The small molecule below binds the protein below.
Small molecule (SMILES): CCc1ccc2c(c1)[C@@H](NC[C@@H](O)[C@@H]1Cc3cccc(c3)CCCCn3cc(ccc3=O)C(=O)N1)CC1(CCC1)O2

Sequence of chain 1.A:
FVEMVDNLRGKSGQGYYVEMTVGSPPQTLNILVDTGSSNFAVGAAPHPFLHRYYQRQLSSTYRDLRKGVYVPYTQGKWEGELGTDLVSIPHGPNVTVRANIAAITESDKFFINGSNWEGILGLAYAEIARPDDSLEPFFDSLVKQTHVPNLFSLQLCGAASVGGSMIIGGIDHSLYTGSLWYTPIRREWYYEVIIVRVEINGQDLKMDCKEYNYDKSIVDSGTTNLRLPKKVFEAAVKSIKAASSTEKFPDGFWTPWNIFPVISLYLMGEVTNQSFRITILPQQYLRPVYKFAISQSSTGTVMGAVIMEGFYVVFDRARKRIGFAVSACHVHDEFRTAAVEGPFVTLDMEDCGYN

Binding-site contacts:
Ligand atom O4 contacts residue THR251 of chain 1.A at 3.5 Å (h-bond).
Ligand atom C10 contacts residue GLY249 of chain 1.A at 3.5 Å.
Ligand atom C7 contacts residue PHE127 of chain 1.A at 3.6 Å (hydrophobic).
Ligand atom C13 contacts residue GLN31 of chain 1.A at 3.7 Å.
Ligand atom O2 contacts residue GLY53 of chain 1.A at 3.4 Å (h-bond).
Ligand atom C2 contacts residue TYR217 of chain 1.A at 3.6 Å (hydrophobic).
Ligand atom C4 contacts residue THR348 of chain 1.A at 3.1 Å.
Ligand atom C17 contacts residue ASP247 of chain 1.A at 3.3 Å.
Ligand atom C29 contacts residue GLY249 of chain 1.A at 3.5 Å.
Ligand atom C5 contacts residue LEU49 of chain 1.A at 3.6 Å (hydrophobic).
Ligand atom O2 contacts residue SER54 of chain 1.A at 3.5 Å.
Ligand atom C11 contacts residue ASP51 of chain 1.A at 3.2 Å.
Ligand atom O3 contacts residue TYR90 of chain 1.A at 3.4 Å.
Ligand atom C26 contacts residue PRO89 of chain 1.A at 3.8 Å (hydrophobic).
Ligand atom C18 contacts residue ASP247 of chain 1.A at 3.5 Å.
Ligand atom O2 contacts residue ASP51 of chain 1.A at 2.5 Å (salt-bridge).
Ligand atom N2 contacts residue GLY53 of chain 1.A at 3.0 Å (h-bond).
Ligand atom C12 contacts residue TYR90 of chain 1.A at 3.7 Å (hydrophobic).
Ligand atom C23 contacts residue PRO89 of chain 1.A at 3.2 Å (hydrophobic).
Ligand atom N1 contacts residue GLY249 of chain 1.A at 3.1 Å (h-bond).
Ligand atom N2 contacts residue ASP247 of chain 1.A at 2.8 Å (salt-bridge).
Ligand atom C26 contacts residue TYR90 of chain 1.A at 3.8 Å (hydrophobic).
Ligand atom N3 contacts residue GLY249 of chain 1.A at 3.5 Å (h-bond).
Ligand atom C20 contacts residue GLY53 of chain 1.A at 3.6 Å.
Ligand atom O1 contacts residue THR91 of chain 1.A at 3.6 Å.
Ligand atom C15 contacts residue GLY249 of chain 1.A at 3.3 Å.
Ligand atom C16 contacts residue ASP51 of chain 1.A at 3.4 Å.
Ligand atom C11 contacts residue ILE137 of chain 1.A at 3.6 Å (hydrophobic).
Ligand atom C21 contacts residue TYR217 of chain 1.A at 3.8 Å (hydrophobic).
Ligand atom C34 contacts residue THR251 of chain 1.A at 3.7 Å.
Ligand atom C25 contacts residue GLY53 of chain 1.A at 3.1 Å.
Ligand atom O3 contacts residue THR91 of chain 1.A at 3.2 Å (h-bond).
Ligand atom C19 contacts residue ASP247 of chain 1.A at 3.4 Å.
Ligand atom C3 contacts residue THR348 of chain 1.A at 3.5 Å.
Ligand atom C33 contacts residue GLY249 of chain 1.A at 3.1 Å.
Ligand atom O2 contacts residue TYR90 of chain 1.A at 3.4 Å.
Ligand atom C27 contacts residue ARG147 of chain 1.A at 3.8 Å.
Ligand atom C18 contacts residue GLY53 of chain 1.A at 3.2 Å.
Ligand atom C3 contacts residue LYS243 of chain 1.A at 3.7 Å.
Ligand atom C18 contacts residue TYR217 of chain 1.A at 3.8 Å (hydrophobic).